Binding-site contacts:
Ligand atom C12 contacts residue TRP303 of chain 1.B at 3.7 Å (hydrophobic).
Ligand atom O3A contacts residue BNE1 of chain 1.F at 3.5 Å.
Ligand atom C8 contacts residue BNE1 of chain 1.F at 3.4 Å.
Ligand atom O2A contacts residue BNE1 of chain 1.F at 3.8 Å.
Ligand atom C14 contacts residue BNE1 of chain 1.F at 3.8 Å.
Ligand atom PB contacts residue HIS248 of chain 1.B at 3.9 Å.
Ligand atom O1 contacts residue BNE1 of chain 1.F at 3.4 Å.
Ligand atom C10 contacts residue TRP303 of chain 1.B at 3.5 Å (hydrophobic).
Ligand atom O2B contacts residue HIS248 of chain 1.B at 2.8 Å (h-bond).
Ligand atom C4 contacts residue TYR166 of chain 1.A at 3.6 Å (hydrophobic).
Ligand atom C2 contacts residue BNE1 of chain 1.F at 3.8 Å.
Ligand atom C10 contacts residue GLY250 of chain 1.B at 3.9 Å.
Ligand atom C7 contacts residue BNE1 of chain 1.F at 3.6 Å.
Ligand atom C6 contacts residue BNE1 of chain 1.F at 3.9 Å.
Ligand atom C12 contacts residue CYS254 of chain 1.B at 3.5 Å (hydrophobic).
Ligand atom C14 contacts residue ARG202 of chain 1.B at 3.9 Å.
Ligand atom C2 contacts residue HIS248 of chain 1.B at 3.5 Å.
Ligand atom PA contacts residue LYS164 of chain 1.A at 3.8 Å.
Ligand atom O3B contacts residue TYR300 of chain 1.B at 2.6 Å (h-bond).
Ligand atom C9 contacts residue TRP303 of chain 1.B at 3.7 Å (hydrophobic).
Ligand atom C11 contacts residue BNE1 of chain 1.F at 3.6 Å.
Ligand atom O2A contacts residue LYS164 of chain 1.A at 3.0 Å (salt-bridge).
Ligand atom O1A contacts residue ARG291 of chain 1.B at 2.9 Å (salt-bridge).
Ligand atom C1 contacts residue HIS248 of chain 1.B at 3.8 Å.
Ligand atom O2B contacts residue ARG291 of chain 1.B at 2.8 Å (salt-bridge).
Ligand atom C9 contacts residue GLY250 of chain 1.B at 3.6 Å.
Ligand atom C10 contacts residue BNE1 of chain 1.F at 3.5 Å.
Ligand atom C7 contacts residue GLY250 of chain 1.B at 3.6 Å.
Ligand atom O1A contacts residue LYS294 of chain 1.B at 3.5 Å (salt-bridge).
Ligand atom C9 contacts residue BNE1 of chain 1.F at 3.5 Å.
Ligand atom C8 contacts residue GLY250 of chain 1.B at 3.4 Å.
Ligand atom O3A contacts residue TYR300 of chain 1.B at 3.6 Å (h-bond).
Ligand atom C4 contacts residue TYR251 of chain 1.B at 3.9 Å (hydrophobic).
Ligand atom C5 contacts residue TYR166 of chain 1.A at 3.5 Å (hydrophobic).
Ligand atom C10 contacts residue TYR361 of chain 1.B at 3.6 Å (hydrophobic).
Ligand atom O1A contacts residue LYS164 of chain 1.A at 3.5 Å (salt-bridge).
Ligand atom O2B contacts residue TYR300 of chain 1.B at 3.9 Å.
Ligand atom PA contacts residue BNE1 of chain 1.F at 3.9 Å.
Ligand atom O1B contacts residue LYS294 of chain 1.B at 2.7 Å (salt-bridge).
Ligand atom PB contacts residue TYR300 of chain 1.B at 3.6 Å.

Sequence of chain 1.A:
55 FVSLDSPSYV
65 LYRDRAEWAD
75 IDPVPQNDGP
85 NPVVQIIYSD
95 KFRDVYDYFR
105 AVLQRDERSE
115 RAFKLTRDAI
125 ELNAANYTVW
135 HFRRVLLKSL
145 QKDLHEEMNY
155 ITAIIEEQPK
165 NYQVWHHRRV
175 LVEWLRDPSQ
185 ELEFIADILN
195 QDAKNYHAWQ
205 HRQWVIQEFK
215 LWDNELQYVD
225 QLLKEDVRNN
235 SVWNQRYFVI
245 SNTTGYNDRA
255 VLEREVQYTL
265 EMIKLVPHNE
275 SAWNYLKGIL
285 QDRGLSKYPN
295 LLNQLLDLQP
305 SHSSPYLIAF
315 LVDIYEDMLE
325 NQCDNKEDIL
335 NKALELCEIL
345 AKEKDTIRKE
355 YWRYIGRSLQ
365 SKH

This protein binds this small molecule.
Small molecule (SMILES): CC(C)=CCC/C(C)=C/CC/C(C)=C/CO[P](=O)(O)OP(=O)(O)O

Sequence of chain 1.B:
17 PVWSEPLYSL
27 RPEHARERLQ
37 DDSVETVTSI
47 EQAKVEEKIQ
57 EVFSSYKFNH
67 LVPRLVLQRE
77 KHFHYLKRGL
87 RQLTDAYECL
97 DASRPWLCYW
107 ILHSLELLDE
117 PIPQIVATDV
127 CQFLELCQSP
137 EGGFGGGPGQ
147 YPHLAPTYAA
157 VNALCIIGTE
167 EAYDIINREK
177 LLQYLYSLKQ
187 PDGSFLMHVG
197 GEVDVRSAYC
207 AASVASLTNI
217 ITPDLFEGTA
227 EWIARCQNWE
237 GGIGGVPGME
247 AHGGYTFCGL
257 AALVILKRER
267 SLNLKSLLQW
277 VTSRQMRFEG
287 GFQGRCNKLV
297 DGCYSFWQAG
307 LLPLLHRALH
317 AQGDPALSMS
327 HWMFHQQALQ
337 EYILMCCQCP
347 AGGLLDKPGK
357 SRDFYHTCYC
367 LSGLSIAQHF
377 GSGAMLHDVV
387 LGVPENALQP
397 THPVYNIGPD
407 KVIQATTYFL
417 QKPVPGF